This small molecule binds to this protein.
Small molecule (SMILES): O=C(NCCS)C1CCN(C(=O)COc2ccc(Cl)cc2Cl)CC1

Sequence of chain 1.A:
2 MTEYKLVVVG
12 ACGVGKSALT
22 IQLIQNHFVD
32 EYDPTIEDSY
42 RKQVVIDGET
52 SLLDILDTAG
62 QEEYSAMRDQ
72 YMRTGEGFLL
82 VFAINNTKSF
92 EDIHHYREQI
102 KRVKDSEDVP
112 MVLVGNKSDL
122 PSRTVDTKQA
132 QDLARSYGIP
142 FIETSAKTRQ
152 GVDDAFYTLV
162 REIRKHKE

Binding-site contacts:
Ligand atom CL2 contacts residue ILE101 of chain 1.A at 3.6 Å.
Ligand atom C19 contacts residue GLY61 of chain 1.A at 3.4 Å.
Ligand atom N14 contacts residue GLY61 of chain 1.A at 2.9 Å (h-bond).
Ligand atom CL1 contacts residue TYR72 of chain 1.A at 3.7 Å.
Ligand atom C15 contacts residue GLY61 of chain 1.A at 3.1 Å.
Ligand atom O18 contacts residue ALA60 of chain 1.A at 3.5 Å.
Ligand atom C02 contacts residue VAL10 of chain 1.A at 3.6 Å (hydrophobic).
Ligand atom C05 contacts residue VAL10 of chain 1.A at 3.9 Å (hydrophobic).
Ligand atom C22 contacts residue VAL10 of chain 1.A at 3.7 Å (hydrophobic).
Ligand atom C03 contacts residue ARG69 of chain 1.A at 3.4 Å.
Ligand atom C10 contacts residue GLY11 of chain 1.A at 3.3 Å.
Ligand atom S17 contacts residue GDP1 of chain 1.F at 3.9 Å.
Ligand atom CL1 contacts residue MET73 of chain 1.A at 3.7 Å.
Ligand atom C04 contacts residue ARG69 of chain 1.A at 3.6 Å.
Ligand atom C11 contacts residue GLY11 of chain 1.A at 3.2 Å.
Ligand atom S17 contacts residue CYS13 of chain 1.A at 2.0 Å (h-bond).
Ligand atom C16 contacts residue CYS13 of chain 1.A at 3.1 Å (hydrophobic).
Ligand atom C15 contacts residue PRO35 of chain 1.A at 3.9 Å (hydrophobic).
Ligand atom C10 contacts residue TYR97 of chain 1.A at 3.5 Å (hydrophobic).
Ligand atom O06 contacts residue TYR97 of chain 1.A at 3.4 Å.
Ligand atom S17 contacts residue PRO35 of chain 1.A at 3.8 Å.
Ligand atom C13 contacts residue GLY61 of chain 1.A at 3.0 Å.
Ligand atom C03 contacts residue THR59 of chain 1.A at 3.8 Å.
Ligand atom C12 contacts residue GLY61 of chain 1.A at 3.7 Å.
Ligand atom C10 contacts residue ALA12 of chain 1.A at 3.9 Å (hydrophobic).
Ligand atom C24 contacts residue VAL10 of chain 1.A at 3.5 Å (hydrophobic).
Ligand atom C24 contacts residue MET73 of chain 1.A at 3.6 Å (hydrophobic).
Ligand atom O21 contacts residue ARG69 of chain 1.A at 3.4 Å.
Ligand atom C08 contacts residue TYR97 of chain 1.A at 3.7 Å (hydrophobic).
Ligand atom O18 contacts residue GLY61 of chain 1.A at 3.0 Å (h-bond).
Ligand atom C11 contacts residue CYS13 of chain 1.A at 3.8 Å (hydrophobic).
Ligand atom CL1 contacts residue VAL8 of chain 1.A at 3.8 Å.
Ligand atom C19 contacts residue GLN62 of chain 1.A at 3.6 Å.
Ligand atom C20 contacts residue GLN62 of chain 1.A at 3.9 Å.
Ligand atom N09 contacts residue TYR97 of chain 1.A at 4.0 Å.
Ligand atom CL1 contacts residue ARG69 of chain 1.A at 3.6 Å.
Ligand atom C07 contacts residue TYR97 of chain 1.A at 3.4 Å (hydrophobic).
Ligand atom C02 contacts residue ARG69 of chain 1.A at 3.5 Å.
Ligand atom C03 contacts residue VAL10 of chain 1.A at 3.9 Å (hydrophobic).
Ligand atom CL2 contacts residue TYR97 of chain 1.A at 3.1 Å.